Sequence of chain 5.B:
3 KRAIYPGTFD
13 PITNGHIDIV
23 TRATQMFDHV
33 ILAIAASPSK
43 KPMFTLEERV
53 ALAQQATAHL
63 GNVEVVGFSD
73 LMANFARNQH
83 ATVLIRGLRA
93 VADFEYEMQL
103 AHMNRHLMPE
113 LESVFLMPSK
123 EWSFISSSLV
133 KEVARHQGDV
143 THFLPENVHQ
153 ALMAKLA

Sequence of chain 1.B:
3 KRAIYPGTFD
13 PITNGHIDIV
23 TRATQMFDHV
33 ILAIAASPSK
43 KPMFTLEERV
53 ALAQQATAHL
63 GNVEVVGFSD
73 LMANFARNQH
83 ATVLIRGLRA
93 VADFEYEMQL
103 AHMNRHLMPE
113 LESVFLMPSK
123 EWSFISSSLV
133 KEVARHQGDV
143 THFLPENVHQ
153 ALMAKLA

Binding-site contacts:
Ligand atom C14 contacts residue SER71 of chain 5.B at 3.7 Å.
Ligand atom N12 contacts residue MET74 of chain 5.B at 3.7 Å.
Ligand atom C10 contacts residue VAL135 of chain 1.B at 3.7 Å (hydrophobic).
Ligand atom C2 contacts residue LEU131 of chain 1.B at 3.7 Å (hydrophobic).
Ligand atom N9 contacts residue LEU73 of chain 5.B at 3.4 Å.
Ligand atom CL contacts residue MET74 of chain 5.B at 3.3 Å.
Ligand atom C10 contacts residue ASN106 of chain 5.B at 3.5 Å.
Ligand atom C13 contacts residue ASP72 of chain 5.B at 3.6 Å.
Ligand atom C19 contacts residue SER39 of chain 5.B at 3.6 Å.
Ligand atom N7 contacts residue GLU134 of chain 1.B at 3.2 Å (salt-bridge).
Ligand atom C15 contacts residue SER39 of chain 5.B at 3.7 Å.
Ligand atom C21 contacts residue SO41 of chain 5.H at 3.2 Å.
Ligand atom C20 contacts residue SER39 of chain 5.B at 3.1 Å.
Ligand atom CL contacts residue SO41 of chain 5.J at 3.5 Å.
Ligand atom C14 contacts residue PHE70 of chain 5.B at 3.7 Å (hydrophobic).
Ligand atom C15 contacts residue SO41 of chain 5.H at 3.4 Å.
Ligand atom C10 contacts residue LEU102 of chain 5.B at 3.7 Å (hydrophobic).
Ligand atom C13 contacts residue SO41 of chain 5.H at 3.6 Å.
Ligand atom N6 contacts residue LEU73 of chain 5.B at 3.7 Å.
Ligand atom C3 contacts residue GLU134 of chain 1.B at 3.3 Å.
Ligand atom C2 contacts residue LEU102 of chain 5.B at 3.4 Å (hydrophobic).
Ligand atom C10 contacts residue MET105 of chain 5.B at 3.3 Å (hydrophobic).
Ligand atom N23 contacts residue SER39 of chain 5.B at 2.9 Å (h-bond).
Ligand atom N9 contacts residue MET74 of chain 5.B at 2.9 Å (h-bond).
Ligand atom N23 contacts residue ALA38 of chain 5.B at 3.5 Å (h-bond).
Ligand atom C17 contacts residue ALA37 of chain 5.B at 3.4 Å (hydrophobic).
Ligand atom O11 contacts residue GLU134 of chain 1.B at 2.8 Å.
Ligand atom C16 contacts residue ALA37 of chain 5.B at 3.6 Å (hydrophobic).
Ligand atom C14 contacts residue ASP72 of chain 5.B at 3.1 Å.
Ligand atom N23 contacts residue SO41 of chain 5.H at 3.1 Å (h-bond).
Ligand atom C1 contacts residue VAL135 of chain 1.B at 3.6 Å (hydrophobic).
Ligand atom N12 contacts residue ASP72 of chain 5.B at 2.9 Å (salt-bridge).
Ligand atom C18 contacts residue MET74 of chain 5.B at 3.7 Å (hydrophobic).
Ligand atom C17 contacts residue MET74 of chain 5.B at 3.7 Å (hydrophobic).
Ligand atom C21 contacts residue SER39 of chain 5.B at 3.6 Å.
Ligand atom C18 contacts residue ALA37 of chain 5.B at 3.4 Å (hydrophobic).
Ligand atom CL contacts residue GLY9 of chain 5.B at 3.5 Å.
Ligand atom C1 contacts residue LEU102 of chain 5.B at 3.7 Å (hydrophobic).
Ligand atom C19 contacts residue SO41 of chain 5.J at 3.4 Å.
Ligand atom C19 contacts residue ALA37 of chain 5.B at 3.7 Å (hydrophobic).

This protein binds this small molecule.
Small molecule (SMILES): CC1=Nc2nc(N[C@H](CC#N)c3cccc(Cl)c3)nn2C(=O)C1